Binding-site contacts:
Ligand atom O5 contacts residue SER267 of chain 1.A at 3.6 Å (h-bond).
Ligand atom N2 contacts residue ASN153 of chain 1.A at 2.8 Å (h-bond).
Ligand atom C1 contacts residue VAL151 of chain 1.A at 4.1 Å (hydrophobic).
Ligand atom C6 contacts residue SER267 of chain 1.A at 4.2 Å.
Ligand atom C2 contacts residue ASN153 of chain 1.A at 2.4 Å.
Ligand atom C3 contacts residue ASN153 of chain 1.A at 3.7 Å.
Ligand atom N2 contacts residue VAL151 of chain 1.A at 4.2 Å.
Ligand atom C1 contacts residue SER267 of chain 1.A at 3.7 Å.
Ligand atom C8 contacts residue ASN161 of chain 1.A at 3.9 Å.
Ligand atom C5 contacts residue ARG265 of chain 1.A at 4.2 Å.
Ligand atom O6 contacts residue ARG265 of chain 1.A at 3.5 Å (salt-bridge).
Ligand atom C1 contacts residue ASN153 of chain 1.A at 1.4 Å.
Ligand atom C5 contacts residue SER267 of chain 1.A at 3.9 Å.
Ligand atom C8 contacts residue ASN153 of chain 1.A at 3.2 Å.
Ligand atom C6 contacts residue ARG265 of chain 1.A at 3.9 Å.
Ligand atom O7 contacts residue ASN161 of chain 1.A at 4.4 Å.
Ligand atom C5 contacts residue ASN153 of chain 1.A at 3.6 Å.
Ligand atom C1 contacts residue ARG265 of chain 1.A at 3.9 Å.
Ligand atom C7 contacts residue ASN153 of chain 1.A at 3.4 Å.
Ligand atom O5 contacts residue ASN153 of chain 1.A at 2.3 Å (h-bond).
Ligand atom C4 contacts residue ASN153 of chain 1.A at 4.2 Å.
Ligand atom O7 contacts residue ASN153 of chain 1.A at 4.5 Å.
Ligand atom O7 contacts residue ASN234 of chain 1.A at 3.7 Å.
Ligand atom O5 contacts residue ARG265 of chain 1.A at 3.2 Å (salt-bridge).
Ligand atom O6 contacts residue SER267 of chain 1.A at 3.4 Å (h-bond).

The protein below binds the small molecule below.
Small molecule (SMILES): CC(=O)N[C@@H]1[C@@H](O)[C@H](O)[C@@H](CO)O[C@H]1O

Sequence of chain 1.A:
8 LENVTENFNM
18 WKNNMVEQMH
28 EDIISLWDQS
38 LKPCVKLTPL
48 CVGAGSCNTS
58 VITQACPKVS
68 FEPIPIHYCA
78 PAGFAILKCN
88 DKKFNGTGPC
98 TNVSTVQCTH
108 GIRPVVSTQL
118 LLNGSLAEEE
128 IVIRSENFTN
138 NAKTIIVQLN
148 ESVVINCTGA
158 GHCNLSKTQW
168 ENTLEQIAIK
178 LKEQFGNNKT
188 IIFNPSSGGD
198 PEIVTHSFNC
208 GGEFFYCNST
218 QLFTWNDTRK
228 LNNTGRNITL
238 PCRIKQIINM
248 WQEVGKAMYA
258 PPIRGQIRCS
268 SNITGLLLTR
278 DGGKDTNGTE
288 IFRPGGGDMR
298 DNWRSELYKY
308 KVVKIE